This protein binds this small molecule.
Small molecule (SMILES): CCC[C@@H](C(=O)Nc1cnccc1C)c1cccc(Cl)c1

Sequence of chain 2.A:
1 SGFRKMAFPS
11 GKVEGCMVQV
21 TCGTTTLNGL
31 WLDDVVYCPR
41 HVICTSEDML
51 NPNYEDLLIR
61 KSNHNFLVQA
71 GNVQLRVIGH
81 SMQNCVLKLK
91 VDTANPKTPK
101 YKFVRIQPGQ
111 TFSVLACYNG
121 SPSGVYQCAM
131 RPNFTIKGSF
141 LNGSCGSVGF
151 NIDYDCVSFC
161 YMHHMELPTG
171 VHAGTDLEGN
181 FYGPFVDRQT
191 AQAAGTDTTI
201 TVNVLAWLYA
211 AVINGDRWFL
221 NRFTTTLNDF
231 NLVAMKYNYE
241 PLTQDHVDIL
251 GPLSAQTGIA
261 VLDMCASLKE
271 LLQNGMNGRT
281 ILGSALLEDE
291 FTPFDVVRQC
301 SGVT

Binding-site contacts:
Ligand atom C8 contacts residue ASN142 of chain 2.A at 3.6 Å.
Ligand atom CL contacts residue HIS164 of chain 2.A at 3.8 Å.
Ligand atom C6 contacts residue HIS163 of chain 2.A at 3.3 Å.
Ligand atom C7 contacts residue GLU166 of chain 2.A at 3.5 Å.
Ligand atom C7 contacts residue PHE140 of chain 2.A at 3.1 Å (hydrophobic).
Ligand atom C14 contacts residue MET165 of chain 2.A at 3.3 Å (hydrophobic).
Ligand atom C13 contacts residue MET165 of chain 2.A at 4.0 Å (hydrophobic).
Ligand atom C9 contacts residue ASN142 of chain 2.A at 3.9 Å.
Ligand atom C15 contacts residue HIS164 of chain 2.A at 3.9 Å.
Ligand atom C14 contacts residue ARG188 of chain 2.A at 3.6 Å.
Ligand atom C7 contacts residue LEU141 of chain 2.A at 3.8 Å (hydrophobic).
Ligand atom O contacts residue MET165 of chain 2.A at 3.6 Å.
Ligand atom O contacts residue GLU166 of chain 2.A at 3.1 Å (salt-bridge).
Ligand atom C6 contacts residue MET165 of chain 2.A at 4.0 Å (hydrophobic).
Ligand atom CL contacts residue HIS41 of chain 2.A at 3.4 Å.
Ligand atom CL contacts residue ASP187 of chain 2.A at 3.1 Å.
Ligand atom N1 contacts residue SER144 of chain 2.A at 3.7 Å.
Ligand atom C14 contacts residue MET49 of chain 2.A at 3.5 Å (hydrophobic).
Ligand atom C12 contacts residue GLN189 of chain 2.A at 3.5 Å.
Ligand atom C8 contacts residue PHE140 of chain 2.A at 3.7 Å (hydrophobic).
Ligand atom CL contacts residue MET49 of chain 2.A at 4.0 Å.
Ligand atom C15 contacts residue MET165 of chain 2.A at 3.4 Å (hydrophobic).
Ligand atom N1 contacts residue GLU166 of chain 2.A at 3.8 Å.
Ligand atom C16 contacts residue MET165 of chain 2.A at 3.6 Å (hydrophobic).
Ligand atom C6 contacts residue GLU166 of chain 2.A at 3.8 Å.
Ligand atom C8 contacts residue GLU166 of chain 2.A at 3.7 Å.
Ligand atom C6 contacts residue CYS145 of chain 2.A at 3.9 Å (hydrophobic).
Ligand atom N1 contacts residue HIS163 of chain 2.A at 2.9 Å (h-bond).
Ligand atom C8 contacts residue LEU141 of chain 2.A at 3.5 Å (hydrophobic).
Ligand atom C16 contacts residue MET49 of chain 2.A at 3.6 Å (hydrophobic).
Ligand atom C13 contacts residue GLN189 of chain 2.A at 3.9 Å.
Ligand atom C15 contacts residue MET49 of chain 2.A at 3.4 Å (hydrophobic).
Ligand atom C16 contacts residue HIS41 of chain 2.A at 3.8 Å.
Ligand atom C10 contacts residue ASN142 of chain 2.A at 3.8 Å.
Ligand atom CL contacts residue MET165 of chain 2.A at 3.9 Å.
Ligand atom C13 contacts residue ARG188 of chain 2.A at 3.7 Å.
Ligand atom N1 contacts residue PHE140 of chain 2.A at 3.6 Å.
Ligand atom C13 contacts residue MET49 of chain 2.A at 3.9 Å (hydrophobic).
Ligand atom C16 contacts residue HIS164 of chain 2.A at 3.4 Å.
Ligand atom N contacts residue CYS145 of chain 2.A at 3.7 Å.